Sequence of chain 1.A:
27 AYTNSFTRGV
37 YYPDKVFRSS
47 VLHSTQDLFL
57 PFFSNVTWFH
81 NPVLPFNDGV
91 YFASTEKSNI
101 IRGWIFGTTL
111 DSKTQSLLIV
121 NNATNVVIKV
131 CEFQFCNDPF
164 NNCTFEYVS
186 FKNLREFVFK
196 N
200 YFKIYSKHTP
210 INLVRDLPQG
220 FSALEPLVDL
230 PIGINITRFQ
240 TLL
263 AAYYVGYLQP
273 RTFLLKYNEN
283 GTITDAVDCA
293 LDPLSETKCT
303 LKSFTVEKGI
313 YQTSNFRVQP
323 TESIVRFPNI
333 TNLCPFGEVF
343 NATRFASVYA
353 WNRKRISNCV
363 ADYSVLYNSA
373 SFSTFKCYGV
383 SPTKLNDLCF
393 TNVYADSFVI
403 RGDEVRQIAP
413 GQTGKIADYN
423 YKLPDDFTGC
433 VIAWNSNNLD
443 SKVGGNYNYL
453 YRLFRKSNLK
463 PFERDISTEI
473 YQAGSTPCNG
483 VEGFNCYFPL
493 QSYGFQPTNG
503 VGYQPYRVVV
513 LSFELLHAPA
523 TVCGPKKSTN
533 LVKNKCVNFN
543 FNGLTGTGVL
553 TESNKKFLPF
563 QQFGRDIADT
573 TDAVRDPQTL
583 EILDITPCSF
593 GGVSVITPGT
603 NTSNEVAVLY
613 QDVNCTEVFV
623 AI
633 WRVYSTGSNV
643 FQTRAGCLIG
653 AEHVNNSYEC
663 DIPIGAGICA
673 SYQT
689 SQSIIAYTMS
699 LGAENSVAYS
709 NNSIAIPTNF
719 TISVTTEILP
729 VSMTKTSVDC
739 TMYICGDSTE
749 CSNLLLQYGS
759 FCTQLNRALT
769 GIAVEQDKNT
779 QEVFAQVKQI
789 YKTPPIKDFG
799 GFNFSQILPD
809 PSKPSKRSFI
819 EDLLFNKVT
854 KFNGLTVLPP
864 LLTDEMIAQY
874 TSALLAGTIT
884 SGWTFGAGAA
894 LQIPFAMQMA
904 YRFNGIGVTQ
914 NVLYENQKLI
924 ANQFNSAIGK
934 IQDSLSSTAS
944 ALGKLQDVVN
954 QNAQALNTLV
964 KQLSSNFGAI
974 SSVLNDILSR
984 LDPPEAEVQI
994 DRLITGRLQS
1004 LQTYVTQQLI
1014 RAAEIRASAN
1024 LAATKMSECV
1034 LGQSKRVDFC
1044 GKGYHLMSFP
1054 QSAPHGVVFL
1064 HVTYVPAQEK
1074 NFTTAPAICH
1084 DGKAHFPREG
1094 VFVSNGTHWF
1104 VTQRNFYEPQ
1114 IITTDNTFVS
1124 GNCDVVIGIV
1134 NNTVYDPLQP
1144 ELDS

Binding-site contacts:
Ligand atom O7 contacts residue ASN801 of chain 1.A at 4.4 Å.
Ligand atom C3 contacts residue ASN801 of chain 1.A at 3.8 Å.
Ligand atom C5 contacts residue GLN804 of chain 1.A at 4.5 Å.
Ligand atom C1 contacts residue ASN801 of chain 1.A at 1.4 Å.
Ligand atom C2 contacts residue ASN801 of chain 1.A at 2.5 Å.
Ligand atom O6 contacts residue GLN804 of chain 1.A at 4.4 Å.
Ligand atom C5 contacts residue ASN801 of chain 1.A at 3.7 Å.
Ligand atom O5 contacts residue ASN801 of chain 1.A at 2.4 Å (h-bond).
Ligand atom C7 contacts residue ASN801 of chain 1.A at 3.9 Å.
Ligand atom N2 contacts residue ASN801 of chain 1.A at 2.9 Å (h-bond).
Ligand atom C6 contacts residue GLN804 of chain 1.A at 3.5 Å.
Ligand atom C4 contacts residue ASN801 of chain 1.A at 4.2 Å.

A small-molecule ligand and the protein it binds are described below.
Small molecule (SMILES): CC(=O)N[C@H]1[C@H](O[C@H]2[C@H](O)[C@@H](NC(C)=O)CO[C@@H]2CO)O[C@H](CO)[C@@H](O)[C@@H]1O